Binding-site contacts:
Ligand atom C1 contacts residue PHE82 of chain 1.C at 4.1 Å (hydrophobic).
Ligand atom C2 contacts residue ASP99 of chain 1.C at 3.8 Å.
Ligand atom C4 contacts residue ASN38 of chain 1.C at 3.7 Å.
Ligand atom C2 contacts residue ALA114 of chain 1.C at 4.2 Å (hydrophobic).
Ligand atom C19 contacts residue SER58 of chain 1.C at 3.9 Å.
Ligand atom O1 contacts residue ASP99 of chain 1.C at 2.6 Å (salt-bridge).
Ligand atom C18 contacts residue SER58 of chain 1.C at 4.0 Å.
Ligand atom C10 contacts residue PHE116 of chain 1.C at 3.8 Å (hydrophobic).
Ligand atom O26 contacts residue LEU61 of chain 1.C at 4.0 Å.
Ligand atom C11 contacts residue VAL95 of chain 1.C at 4.0 Å (hydrophobic).
Ligand atom C5 contacts residue ASN38 of chain 1.C at 4.0 Å.
Ligand atom O1 contacts residue TYR14 of chain 1.C at 2.6 Å (h-bond).
Ligand atom C1 contacts residue MET112 of chain 1.C at 3.7 Å (hydrophobic).
Ligand atom C6 contacts residue TYR55 of chain 1.C at 4.0 Å (hydrophobic).
Ligand atom C25 contacts residue VAL95 of chain 1.C at 4.3 Å (hydrophobic).
Ligand atom C24 contacts residue PHE116 of chain 1.C at 4.2 Å (hydrophobic).
Ligand atom O1 contacts residue PHE82 of chain 1.C at 3.9 Å.
Ligand atom C26 contacts residue PHE86 of chain 1.C at 3.9 Å (hydrophobic).
Ligand atom C2 contacts residue MET112 of chain 1.C at 4.2 Å (hydrophobic).
Ligand atom C6 contacts residue LEU18 of chain 1.C at 4.1 Å (hydrophobic).
Ligand atom C1 contacts residue TYR14 of chain 1.C at 3.1 Å (hydrophobic).
Ligand atom O1 contacts residue MET112 of chain 1.C at 3.1 Å.
Ligand atom C11 contacts residue PHE116 of chain 1.C at 3.8 Å (hydrophobic).
Ligand atom C19 contacts residue LEU63 of chain 1.C at 3.8 Å (hydrophobic).
Ligand atom O26 contacts residue PHE86 of chain 1.C at 3.8 Å.
Ligand atom C18 contacts residue LEU63 of chain 1.C at 4.0 Å (hydrophobic).
Ligand atom C2 contacts residue PHE82 of chain 1.C at 3.7 Å (hydrophobic).
Ligand atom C25 contacts residue PHE86 of chain 1.C at 4.0 Å (hydrophobic).
Ligand atom C3 contacts residue ASN38 of chain 1.C at 3.3 Å.
Ligand atom C1 contacts residue ASN38 of chain 1.C at 3.7 Å.
Ligand atom C6 contacts residue ASN38 of chain 1.C at 4.1 Å.
Ligand atom C10 contacts residue ASN38 of chain 1.C at 3.8 Å.
Ligand atom C10 contacts residue PRO97 of chain 1.C at 3.5 Å (hydrophobic).
Ligand atom C1 contacts residue ASP99 of chain 1.C at 3.7 Å.
Ligand atom C5 contacts residue TYR14 of chain 1.C at 4.3 Å (hydrophobic).
Ligand atom C11 contacts residue PRO97 of chain 1.C at 4.1 Å (hydrophobic).
Ligand atom C6 contacts residue TYR14 of chain 1.C at 3.0 Å (hydrophobic).
Ligand atom C24 contacts residue VAL95 of chain 1.C at 4.2 Å (hydrophobic).
Ligand atom C2 contacts residue ASN38 of chain 1.C at 3.4 Å.
Ligand atom C3 contacts residue VAL84 of chain 1.C at 4.3 Å (hydrophobic).

This small molecule binds to this protein.
Small molecule (SMILES): C[C@]12CCc3c(ccc4cc(O)ccc34)[C@@H]1CCC2=O

Sequence of chain 1.C:
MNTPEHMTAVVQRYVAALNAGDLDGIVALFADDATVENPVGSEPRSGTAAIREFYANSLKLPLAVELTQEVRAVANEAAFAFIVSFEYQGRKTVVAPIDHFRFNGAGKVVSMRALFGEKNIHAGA